This protein binds this small molecule.
Small molecule (SMILES): O=C(Nc1cccnc1)NC1(Cc2ccccc2)CCOCC1

Sequence of chain 2.A:
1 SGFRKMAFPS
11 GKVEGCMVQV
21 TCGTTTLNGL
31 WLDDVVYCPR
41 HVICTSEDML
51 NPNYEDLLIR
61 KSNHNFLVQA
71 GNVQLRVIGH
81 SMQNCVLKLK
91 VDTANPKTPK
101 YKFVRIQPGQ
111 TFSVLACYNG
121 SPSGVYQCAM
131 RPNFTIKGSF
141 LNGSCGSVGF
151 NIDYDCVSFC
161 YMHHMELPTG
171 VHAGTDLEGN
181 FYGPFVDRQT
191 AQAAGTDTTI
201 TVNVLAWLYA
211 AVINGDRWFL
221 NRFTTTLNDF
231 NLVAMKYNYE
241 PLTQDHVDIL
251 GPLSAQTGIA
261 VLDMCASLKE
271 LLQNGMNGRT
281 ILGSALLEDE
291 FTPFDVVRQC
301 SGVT

Sequence of chain 1.A:
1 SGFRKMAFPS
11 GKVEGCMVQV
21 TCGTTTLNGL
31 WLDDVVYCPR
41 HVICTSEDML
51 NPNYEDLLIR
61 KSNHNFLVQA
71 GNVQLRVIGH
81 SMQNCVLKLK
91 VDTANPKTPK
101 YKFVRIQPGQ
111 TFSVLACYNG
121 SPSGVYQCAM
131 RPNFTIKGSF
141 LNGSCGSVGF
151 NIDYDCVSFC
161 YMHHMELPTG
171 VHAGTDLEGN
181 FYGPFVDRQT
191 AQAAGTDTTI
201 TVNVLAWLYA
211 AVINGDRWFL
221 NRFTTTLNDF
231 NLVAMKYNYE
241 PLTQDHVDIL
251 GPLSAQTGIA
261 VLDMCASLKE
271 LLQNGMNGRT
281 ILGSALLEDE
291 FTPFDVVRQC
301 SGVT

Binding-site contacts:
Ligand atom C4 contacts residue PHE140 of chain 1.A at 3.1 Å (hydrophobic).
Ligand atom C14 contacts residue MET49 of chain 1.A at 3.8 Å (hydrophobic).
Ligand atom C7 contacts residue HIS41 of chain 1.A at 3.7 Å.
Ligand atom C4 contacts residue GLU166 of chain 1.A at 3.4 Å.
Ligand atom C11 contacts residue MET49 of chain 1.A at 3.8 Å (hydrophobic).
Ligand atom C10 contacts residue TYR54 of chain 1.A at 3.9 Å (hydrophobic).
Ligand atom C12 contacts residue ASP187 of chain 1.A at 3.5 Å.
Ligand atom C15 contacts residue MET49 of chain 1.A at 3.6 Å (hydrophobic).
Ligand atom N1 contacts residue SER144 of chain 1.A at 3.9 Å.
Ligand atom C5 contacts residue HIS163 of chain 1.A at 3.4 Å.
Ligand atom C8 contacts residue HIS41 of chain 1.A at 3.9 Å.
Ligand atom C3 contacts residue GLU166 of chain 1.A at 3.5 Å.
Ligand atom C11 contacts residue TYR54 of chain 1.A at 3.5 Å (hydrophobic).
Ligand atom C10 contacts residue HIS41 of chain 1.A at 3.5 Å.
Ligand atom C9 contacts residue MET49 of chain 1.A at 3.9 Å (hydrophobic).
Ligand atom C5 contacts residue GLU166 of chain 1.A at 3.7 Å.
Ligand atom O1 contacts residue MET49 of chain 1.A at 3.4 Å (h-bond).
Ligand atom C2 contacts residue LEU141 of chain 1.A at 3.7 Å (hydrophobic).
Ligand atom C9 contacts residue HIS41 of chain 1.A at 3.5 Å.
Ligand atom N1 contacts residue GLU166 of chain 1.A at 3.6 Å.
Ligand atom C3 contacts residue SER1 of chain 2.A at 4.0 Å.
Ligand atom N1 contacts residue PHE140 of chain 1.A at 3.8 Å.
Ligand atom O contacts residue GLU166 of chain 1.A at 3.2 Å (salt-bridge).
Ligand atom C3 contacts residue ASN142 of chain 1.A at 3.9 Å.
Ligand atom C10 contacts residue MET49 of chain 1.A at 3.4 Å (hydrophobic).
Ligand atom C4 contacts residue HIS172 of chain 1.A at 3.9 Å.
Ligand atom O contacts residue MET165 of chain 1.A at 3.3 Å.
Ligand atom C4 contacts residue HIS163 of chain 1.A at 3.7 Å.
Ligand atom C1 contacts residue ASN142 of chain 1.A at 3.6 Å.
Ligand atom N1 contacts residue HIS163 of chain 1.A at 2.7 Å (h-bond).
Ligand atom C3 contacts residue LEU141 of chain 1.A at 3.5 Å (hydrophobic).
Ligand atom C12 contacts residue GLN189 of chain 1.A at 3.8 Å.
Ligand atom O1 contacts residue GLN189 of chain 1.A at 2.9 Å (h-bond).
Ligand atom C2 contacts residue ASN142 of chain 1.A at 3.3 Å.
Ligand atom C11 contacts residue ASP187 of chain 1.A at 3.4 Å.
Ligand atom C16 contacts residue GLN189 of chain 1.A at 3.5 Å.
Ligand atom C11 contacts residue ARG188 of chain 1.A at 4.0 Å.
Ligand atom C12 contacts residue ARG188 of chain 1.A at 3.4 Å.
Ligand atom N contacts residue ASN142 of chain 1.A at 3.3 Å (h-bond).
Ligand atom C3 contacts residue PHE140 of chain 1.A at 3.2 Å (hydrophobic).